Binding-site contacts:
Ligand atom C1 contacts residue TYR446 of chain 1.A at 3.3 Å (hydrophobic).
Ligand atom O3 contacts residue GLN256 of chain 1.A at 3.0 Å (h-bond).
Ligand atom C6 contacts residue THR449 of chain 1.A at 3.9 Å.
Ligand atom C4 contacts residue GLN256 of chain 1.A at 3.7 Å.
Ligand atom C2 contacts residue TYR446 of chain 1.A at 3.6 Å (hydrophobic).
Ligand atom C7 contacts residue TRP482 of chain 1.A at 4.1 Å (hydrophobic).
Ligand atom O2 contacts residue GLN368 of chain 1.A at 3.0 Å (h-bond).
Ligand atom C5 contacts residue TRP482 of chain 1.A at 3.7 Å (hydrophobic).
Ligand atom O6 contacts residue ARG117 of chain 1.A at 4.0 Å.
Ligand atom O1 contacts residue GLN368 of chain 1.A at 3.6 Å (h-bond).
Ligand atom C5 contacts residue CYS448 of chain 1.A at 3.9 Å (hydrophobic).
Ligand atom O4 contacts residue TRP500 of chain 1.A at 3.8 Å.
Ligand atom O6 contacts residue THR449 of chain 1.A at 3.1 Å.
Ligand atom O1 contacts residue ASP399 of chain 1.A at 3.3 Å (salt-bridge).
Ligand atom O4 contacts residue GLN256 of chain 1.A at 2.5 Å (h-bond).
Ligand atom O7 contacts residue TYR446 of chain 1.A at 4.0 Å.
Ligand atom C4 contacts residue CYS448 of chain 1.A at 3.6 Å (hydrophobic).
Ligand atom C6 contacts residue TRP482 of chain 1.A at 3.7 Å (hydrophobic).
Ligand atom O6 contacts residue ASP504 of chain 1.A at 2.5 Å (salt-bridge).
Ligand atom C8 contacts residue TRP203 of chain 1.A at 3.8 Å (hydrophobic).
Ligand atom C5 contacts residue CYS448 of chain 1.A at 3.7 Å (hydrophobic).
Ligand atom C4 contacts residue TRP482 of chain 1.A at 3.6 Å (hydrophobic).
Ligand atom O7 contacts residue TRP482 of chain 1.A at 3.5 Å.
Ligand atom C6 contacts residue ASP504 of chain 1.A at 3.4 Å.
Ligand atom O7 contacts residue CYS448 of chain 1.A at 4.0 Å.
Ligand atom O6 contacts residue CYS448 of chain 1.A at 3.5 Å.
Ligand atom C3 contacts residue TRP482 of chain 1.A at 3.8 Å (hydrophobic).
Ligand atom C3 contacts residue CYS448 of chain 1.A at 3.7 Å (hydrophobic).
Ligand atom O3 contacts residue TRP203 of chain 1.A at 4.0 Å.
Ligand atom O1 contacts residue HIS421 of chain 1.A at 3.4 Å (h-bond).
Ligand atom O3 contacts residue TRP253 of chain 1.A at 3.9 Å.
Ligand atom C6 contacts residue TRP500 of chain 1.A at 3.4 Å (hydrophobic).
Ligand atom O6 contacts residue THR449 of chain 1.A at 2.9 Å (h-bond).
Ligand atom C8 contacts residue TYR446 of chain 1.A at 4.0 Å (hydrophobic).
Ligand atom O1 contacts residue TYR446 of chain 1.A at 3.5 Å (h-bond).
Ligand atom O5 contacts residue CYS448 of chain 1.A at 3.9 Å.
Ligand atom O6 contacts residue TRP482 of chain 1.A at 3.4 Å (h-bond).
Ligand atom O2 contacts residue TYR446 of chain 1.A at 3.0 Å (h-bond).
Ligand atom O6 contacts residue TRP500 of chain 1.A at 3.9 Å.
Ligand atom C1 contacts residue CYS448 of chain 1.A at 4.0 Å (hydrophobic).

Sequence of chain 1.A:
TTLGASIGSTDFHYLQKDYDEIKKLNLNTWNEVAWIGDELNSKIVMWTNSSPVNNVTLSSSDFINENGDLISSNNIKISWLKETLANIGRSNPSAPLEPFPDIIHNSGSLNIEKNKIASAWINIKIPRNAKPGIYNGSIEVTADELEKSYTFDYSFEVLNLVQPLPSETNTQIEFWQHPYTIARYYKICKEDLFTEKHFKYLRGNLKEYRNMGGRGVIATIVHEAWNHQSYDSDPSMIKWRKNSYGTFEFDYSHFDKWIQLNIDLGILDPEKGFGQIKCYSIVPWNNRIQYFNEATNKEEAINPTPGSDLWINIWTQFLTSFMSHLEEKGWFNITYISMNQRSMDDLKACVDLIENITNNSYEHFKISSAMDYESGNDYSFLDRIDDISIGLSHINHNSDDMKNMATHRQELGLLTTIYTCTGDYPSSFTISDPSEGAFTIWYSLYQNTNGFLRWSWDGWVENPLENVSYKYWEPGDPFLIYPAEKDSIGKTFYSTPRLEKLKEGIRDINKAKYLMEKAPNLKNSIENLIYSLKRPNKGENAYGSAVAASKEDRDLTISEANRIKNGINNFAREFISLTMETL

The protein below binds the small molecule below.
Small molecule (SMILES): CC(=O)N[C@H]1[C@H](O[C@@H]2[C@@H](O)[C@H](O)O[C@H](CO)[C@@H]2O)O[C@H](CO)[C@H](O)[C@@H]1O